This small molecule binds to this protein.
Small molecule (SMILES): O=C(O)c1ccc([Hg]O)cc1

Binding-site contacts:
Ligand atom C4 contacts residue PRO136 of chain 1.A at 3.8 Å (hydrophobic).
Ligand atom C4 contacts residue GLN134 of chain 1.A at 4.3 Å.
Ligand atom C7 contacts residue GLN135 of chain 1.A at 3.6 Å.
Ligand atom HG contacts residue GLN134 of chain 1.A at 4.2 Å.
Ligand atom HG contacts residue CYS204 of chain 1.A at 2.0 Å.
Ligand atom C3 contacts residue PRO136 of chain 1.A at 3.8 Å (hydrophobic).
Ligand atom HG contacts residue VAL133 of chain 1.A at 4.2 Å.
Ligand atom C3 contacts residue GLU203 of chain 1.A at 4.3 Å.
Ligand atom C6 contacts residue GLN134 of chain 1.A at 3.6 Å.
Ligand atom C2 contacts residue PRO136 of chain 1.A at 4.2 Å (hydrophobic).
Ligand atom HG contacts residue GLU203 of chain 1.A at 3.0 Å.
Ligand atom HG contacts residue GLN135 of chain 1.A at 3.0 Å.
Ligand atom C5 contacts residue PRO136 of chain 1.A at 3.6 Å (hydrophobic).
Ligand atom C7 contacts residue PRO136 of chain 1.A at 3.5 Å (hydrophobic).
Ligand atom C7 contacts residue CYS204 of chain 1.A at 4.1 Å (hydrophobic).
Ligand atom HG contacts residue PRO136 of chain 1.A at 3.9 Å.
Ligand atom C5 contacts residue GLN135 of chain 1.A at 4.5 Å.
Ligand atom C6 contacts residue GLN135 of chain 1.A at 3.8 Å.
Ligand atom C6 contacts residue PRO136 of chain 1.A at 3.7 Å (hydrophobic).
Ligand atom C5 contacts residue GLU203 of chain 1.A at 3.1 Å.
Ligand atom C7 contacts residue GLU203 of chain 1.A at 3.5 Å.

Sequence of chain 1.A:
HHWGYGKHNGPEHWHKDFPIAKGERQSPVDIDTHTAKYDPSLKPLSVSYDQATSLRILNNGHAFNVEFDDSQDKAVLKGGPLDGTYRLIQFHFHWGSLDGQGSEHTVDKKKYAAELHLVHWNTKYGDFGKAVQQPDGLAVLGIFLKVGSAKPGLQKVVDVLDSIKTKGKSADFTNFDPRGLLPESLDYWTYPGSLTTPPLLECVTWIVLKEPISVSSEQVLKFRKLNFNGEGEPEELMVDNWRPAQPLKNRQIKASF